The protein below binds the small molecule below.
Small molecule (SMILES): CC(=O)N[C@H]1[C@H](O[C@H]2[C@H](O)[C@@H](NC(C)=O)CO[C@@H]2CO)O[C@H](CO)[C@@H](O)[C@@H]1O

Sequence of chain 1.A:
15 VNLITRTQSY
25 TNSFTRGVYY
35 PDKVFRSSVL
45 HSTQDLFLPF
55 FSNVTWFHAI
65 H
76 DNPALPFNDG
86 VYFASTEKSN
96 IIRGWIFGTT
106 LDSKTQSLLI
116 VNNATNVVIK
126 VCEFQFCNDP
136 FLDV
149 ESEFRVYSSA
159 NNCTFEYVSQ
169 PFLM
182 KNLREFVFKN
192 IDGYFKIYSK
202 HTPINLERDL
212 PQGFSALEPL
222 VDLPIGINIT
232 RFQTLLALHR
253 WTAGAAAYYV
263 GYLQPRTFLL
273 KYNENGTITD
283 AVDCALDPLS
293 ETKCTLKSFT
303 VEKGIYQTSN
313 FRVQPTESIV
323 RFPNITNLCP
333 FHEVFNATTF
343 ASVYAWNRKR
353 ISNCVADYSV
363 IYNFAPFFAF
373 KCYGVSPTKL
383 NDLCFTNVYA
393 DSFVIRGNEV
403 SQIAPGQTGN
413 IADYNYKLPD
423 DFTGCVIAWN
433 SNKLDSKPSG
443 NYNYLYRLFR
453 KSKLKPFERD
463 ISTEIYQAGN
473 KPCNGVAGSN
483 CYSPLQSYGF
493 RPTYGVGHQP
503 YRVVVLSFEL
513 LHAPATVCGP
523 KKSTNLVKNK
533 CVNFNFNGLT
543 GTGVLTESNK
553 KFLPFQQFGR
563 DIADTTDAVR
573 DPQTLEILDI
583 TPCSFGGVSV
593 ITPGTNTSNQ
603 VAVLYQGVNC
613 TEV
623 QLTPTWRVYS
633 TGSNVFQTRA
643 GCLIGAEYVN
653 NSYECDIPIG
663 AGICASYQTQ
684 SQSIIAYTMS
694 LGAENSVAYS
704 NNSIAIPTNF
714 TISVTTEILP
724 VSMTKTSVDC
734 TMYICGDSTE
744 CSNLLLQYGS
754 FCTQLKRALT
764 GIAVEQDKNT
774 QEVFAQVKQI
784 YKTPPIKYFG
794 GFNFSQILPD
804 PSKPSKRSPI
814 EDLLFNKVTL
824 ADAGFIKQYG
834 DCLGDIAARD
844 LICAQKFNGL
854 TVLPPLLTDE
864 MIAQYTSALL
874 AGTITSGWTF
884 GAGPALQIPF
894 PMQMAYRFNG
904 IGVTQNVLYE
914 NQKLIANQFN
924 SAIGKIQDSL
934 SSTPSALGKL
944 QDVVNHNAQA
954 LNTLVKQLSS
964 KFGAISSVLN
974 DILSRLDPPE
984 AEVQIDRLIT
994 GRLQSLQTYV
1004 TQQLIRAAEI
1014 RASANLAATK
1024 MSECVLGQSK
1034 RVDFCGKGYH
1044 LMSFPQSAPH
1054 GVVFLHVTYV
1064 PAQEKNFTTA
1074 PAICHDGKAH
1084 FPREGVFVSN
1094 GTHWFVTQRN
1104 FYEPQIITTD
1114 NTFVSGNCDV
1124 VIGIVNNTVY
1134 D

Binding-site contacts:
Ligand atom C7 contacts residue LEU917 of chain 1.A at 3.8 Å (hydrophobic).
Ligand atom O7 contacts residue GLN1066 of chain 1.A at 4.3 Å.
Ligand atom C7 contacts residue ASN712 of chain 1.A at 3.8 Å.
Ligand atom C5 contacts residue LEU917 of chain 1.A at 4.0 Å (hydrophobic).
Ligand atom O4 contacts residue LEU917 of chain 1.A at 3.8 Å.
Ligand atom O5 contacts residue ASN712 of chain 1.A at 2.4 Å (h-bond).
Ligand atom N2 contacts residue ASN712 of chain 1.A at 2.9 Å (h-bond).
Ligand atom C1 contacts residue ASN712 of chain 1.A at 1.4 Å.
Ligand atom C5 contacts residue ASN712 of chain 1.A at 3.7 Å.
Ligand atom C3 contacts residue ASN712 of chain 1.A at 3.8 Å.
Ligand atom C4 contacts residue LEU917 of chain 1.A at 4.4 Å (hydrophobic).
Ligand atom C2 contacts residue ASN712 of chain 1.A at 2.5 Å.
Ligand atom C6 contacts residue LEU917 of chain 1.A at 4.4 Å (hydrophobic).
Ligand atom C4 contacts residue ASN712 of chain 1.A at 4.2 Å.
Ligand atom O7 contacts residue ASN712 of chain 1.A at 4.3 Å.
Ligand atom C8 contacts residue LEU917 of chain 1.A at 4.1 Å (hydrophobic).
Ligand atom O7 contacts residue LEU917 of chain 1.A at 3.5 Å.